A small-molecule ligand and the protein it binds are described below.
Small molecule (SMILES): CC(=O)N[C@@H]1[C@@H](O)[C@H](O)[C@@H](CO)O[C@H]1O

Sequence of chain 25.F:
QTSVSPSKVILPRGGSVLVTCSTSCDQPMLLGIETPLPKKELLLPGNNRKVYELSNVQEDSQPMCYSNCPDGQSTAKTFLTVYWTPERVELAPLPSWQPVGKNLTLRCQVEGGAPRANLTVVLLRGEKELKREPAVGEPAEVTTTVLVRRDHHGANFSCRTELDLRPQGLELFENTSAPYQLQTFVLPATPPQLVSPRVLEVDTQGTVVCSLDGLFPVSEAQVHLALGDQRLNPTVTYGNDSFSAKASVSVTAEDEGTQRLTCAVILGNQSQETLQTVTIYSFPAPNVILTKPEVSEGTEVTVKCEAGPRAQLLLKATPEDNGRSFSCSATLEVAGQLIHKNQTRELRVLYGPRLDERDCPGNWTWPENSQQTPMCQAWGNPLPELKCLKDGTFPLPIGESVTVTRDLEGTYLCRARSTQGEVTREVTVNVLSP

Binding-site contacts:
Ligand atom C1 contacts residue ASN269 of chain 25.F at 1.4 Å.
Ligand atom O4 contacts residue TRP97 of chain 25.F at 3.8 Å.
Ligand atom C6 contacts residue ASN269 of chain 25.F at 4.3 Å.
Ligand atom C1 contacts residue TRP97 of chain 25.F at 4.2 Å (hydrophobic).
Ligand atom O5 contacts residue ASN269 of chain 25.F at 2.4 Å (h-bond).
Ligand atom C3 contacts residue ASN269 of chain 25.F at 3.1 Å.
Ligand atom N2 contacts residue ASN269 of chain 25.F at 2.8 Å (h-bond).
Ligand atom C2 contacts residue TRP97 of chain 25.F at 3.1 Å (hydrophobic).
Ligand atom C8 contacts residue PRO99 of chain 25.F at 3.9 Å (hydrophobic).
Ligand atom C7 contacts residue ASN269 of chain 25.F at 3.5 Å.
Ligand atom C4 contacts residue TRP97 of chain 25.F at 4.1 Å (hydrophobic).
Ligand atom O3 contacts residue PRO95 of chain 25.F at 4.4 Å.
Ligand atom N2 contacts residue TRP97 of chain 25.F at 2.4 Å (h-bond).
Ligand atom C8 contacts residue TRP97 of chain 25.F at 4.0 Å (hydrophobic).
Ligand atom O3 contacts residue ASN269 of chain 25.F at 4.4 Å.
Ligand atom O7 contacts residue TRP97 of chain 25.F at 3.8 Å.
Ligand atom C5 contacts residue ASN269 of chain 25.F at 3.0 Å.
Ligand atom C2 contacts residue ASN269 of chain 25.F at 2.5 Å.
Ligand atom C7 contacts residue TRP97 of chain 25.F at 3.3 Å (hydrophobic).
Ligand atom C4 contacts residue ASN269 of chain 25.F at 3.7 Å.
Ligand atom O7 contacts residue ASN269 of chain 25.F at 3.4 Å (h-bond).
Ligand atom C3 contacts residue TRP97 of chain 25.F at 2.7 Å (hydrophobic).
Ligand atom O3 contacts residue TRP97 of chain 25.F at 2.5 Å (h-bond).